This small molecule binds to this protein.
Small molecule (SMILES): CC(=O)N[C@@H]1[C@@H](O)[C@H](O)[C@@H](CO)O[C@H]1O

Binding-site contacts:
Ligand atom O5 contacts residue ASN238 of chain 1.C at 2.3 Å (h-bond).
Ligand atom C1 contacts residue THR240 of chain 1.C at 4.1 Å.
Ligand atom C1 contacts residue ASN241 of chain 1.C at 4.1 Å.
Ligand atom C6 contacts residue THR240 of chain 1.C at 4.1 Å.
Ligand atom C3 contacts residue ASN238 of chain 1.C at 3.8 Å.
Ligand atom C5 contacts residue ASN238 of chain 1.C at 3.7 Å.
Ligand atom O5 contacts residue ASN241 of chain 1.C at 3.2 Å (h-bond).
Ligand atom C5 contacts residue THR240 of chain 1.C at 3.8 Å.
Ligand atom C6 contacts residue ASN241 of chain 1.C at 3.9 Å.
Ligand atom C1 contacts residue ASN238 of chain 1.C at 1.4 Å.
Ligand atom O7 contacts residue ASN238 of chain 1.C at 3.2 Å (h-bond).
Ligand atom C7 contacts residue ASN238 of chain 1.C at 3.3 Å.
Ligand atom N2 contacts residue ASN238 of chain 1.C at 3.0 Å (h-bond).
Ligand atom C2 contacts residue ASN238 of chain 1.C at 2.5 Å.
Ligand atom O6 contacts residue ASN241 of chain 1.C at 3.6 Å.
Ligand atom O5 contacts residue THR240 of chain 1.C at 3.8 Å.
Ligand atom C5 contacts residue ASN241 of chain 1.C at 4.0 Å.
Ligand atom C4 contacts residue ASN238 of chain 1.C at 4.2 Å.

Sequence of chain 1.C:
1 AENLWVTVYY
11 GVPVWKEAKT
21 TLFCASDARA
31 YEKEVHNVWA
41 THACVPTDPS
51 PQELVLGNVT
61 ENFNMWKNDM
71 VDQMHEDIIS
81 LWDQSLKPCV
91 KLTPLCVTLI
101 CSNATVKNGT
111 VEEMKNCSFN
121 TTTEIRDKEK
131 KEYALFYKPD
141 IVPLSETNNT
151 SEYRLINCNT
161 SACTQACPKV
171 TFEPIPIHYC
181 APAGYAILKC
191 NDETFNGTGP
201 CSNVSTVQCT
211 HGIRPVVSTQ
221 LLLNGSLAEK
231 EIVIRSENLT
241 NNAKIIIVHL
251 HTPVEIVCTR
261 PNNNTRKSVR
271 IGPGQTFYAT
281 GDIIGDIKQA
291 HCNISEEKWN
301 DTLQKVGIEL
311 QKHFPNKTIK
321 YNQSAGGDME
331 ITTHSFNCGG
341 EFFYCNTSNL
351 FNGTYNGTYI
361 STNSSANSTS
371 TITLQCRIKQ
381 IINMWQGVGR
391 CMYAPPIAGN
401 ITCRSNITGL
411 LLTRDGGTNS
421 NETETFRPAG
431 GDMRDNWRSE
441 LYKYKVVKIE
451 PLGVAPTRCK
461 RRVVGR